Sequence of chain 1.B:
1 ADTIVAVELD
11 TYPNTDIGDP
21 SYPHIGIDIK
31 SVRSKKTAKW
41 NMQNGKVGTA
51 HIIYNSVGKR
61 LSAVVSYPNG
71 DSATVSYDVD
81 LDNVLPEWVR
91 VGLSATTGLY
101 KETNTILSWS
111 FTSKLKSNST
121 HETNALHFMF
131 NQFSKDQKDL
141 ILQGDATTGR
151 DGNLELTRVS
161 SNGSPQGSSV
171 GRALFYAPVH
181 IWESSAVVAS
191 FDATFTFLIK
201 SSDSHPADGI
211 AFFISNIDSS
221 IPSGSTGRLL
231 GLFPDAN

Binding-site contacts:
Ligand atom O1 contacts residue LEU99 of chain 1.B at 3.5 Å.
Ligand atom C1 contacts residue LEU99 of chain 1.B at 3.5 Å (hydrophobic).
Ligand atom C3 contacts residue ASN14 of chain 1.B at 4.0 Å.
Ligand atom C5 contacts residue TYR12 of chain 1.B at 3.8 Å (hydrophobic).
Ligand atom O2 contacts residue TYR12 of chain 1.B at 3.7 Å.
Ligand atom C6 contacts residue ALA207 of chain 1.B at 3.6 Å (hydrophobic).
Ligand atom O5 contacts residue TYR100 of chain 1.B at 3.8 Å.
Ligand atom O5 contacts residue GLY98 of chain 1.B at 3.8 Å.
Ligand atom O6 contacts residue LEU99 of chain 1.B at 3.2 Å (h-bond).
Ligand atom O6 contacts residue GLY98 of chain 1.B at 3.2 Å.
Ligand atom O2 contacts residue GLY98 of chain 1.B at 3.4 Å.
Ligand atom C5 contacts residue LEU99 of chain 1.B at 4.0 Å (hydrophobic).
Ligand atom C6 contacts residue TYR12 of chain 1.B at 3.4 Å (hydrophobic).
Ligand atom C7 contacts residue TYR12 of chain 1.B at 3.3 Å (hydrophobic).
Ligand atom O4 contacts residue ASN14 of chain 1.B at 3.4 Å (h-bond).
Ligand atom C5 contacts residue ASP208 of chain 1.B at 4.0 Å.
Ligand atom O3 contacts residue GLY227 of chain 1.B at 3.4 Å.
Ligand atom O4 contacts residue GLY227 of chain 1.B at 3.7 Å.
Ligand atom O6 contacts residue ASP208 of chain 1.B at 2.9 Å (salt-bridge).
Ligand atom C4 contacts residue GLY98 of chain 1.B at 3.8 Å.
Ligand atom C2 contacts residue TYR12 of chain 1.B at 3.4 Å (hydrophobic).
Ligand atom O4 contacts residue TYR12 of chain 1.B at 3.7 Å.
Ligand atom O6 contacts residue TYR100 of chain 1.B at 2.7 Å (h-bond).
Ligand atom O2 contacts residue LEU99 of chain 1.B at 3.3 Å (h-bond).
Ligand atom C1 contacts residue TYR12 of chain 1.B at 3.8 Å (hydrophobic).
Ligand atom C6 contacts residue ASP208 of chain 1.B at 3.5 Å.
Ligand atom O4 contacts residue ASP208 of chain 1.B at 2.2 Å (salt-bridge).
Ligand atom C4 contacts residue ASP208 of chain 1.B at 3.2 Å.
Ligand atom C6 contacts residue TYR100 of chain 1.B at 3.5 Å (hydrophobic).
Ligand atom C6 contacts residue LEU99 of chain 1.B at 4.0 Å (hydrophobic).
Ligand atom C3 contacts residue LEU99 of chain 1.B at 4.0 Å (hydrophobic).
Ligand atom C3 contacts residue ARG228 of chain 1.B at 3.8 Å.
Ligand atom O4 contacts residue ARG228 of chain 1.B at 3.2 Å (salt-bridge).
Ligand atom O5 contacts residue LEU99 of chain 1.B at 2.8 Å (h-bond).
Ligand atom C4 contacts residue ARG228 of chain 1.B at 3.7 Å.
Ligand atom C4 contacts residue GLY227 of chain 1.B at 3.9 Å.
Ligand atom O3 contacts residue ARG228 of chain 1.B at 2.7 Å (salt-bridge).
Ligand atom C5 contacts residue LEU99 of chain 1.B at 3.8 Å (hydrophobic).
Ligand atom C7 contacts residue TYR100 of chain 1.B at 2.7 Å (hydrophobic).
Ligand atom O6 contacts residue ALA207 of chain 1.B at 3.1 Å.

The small molecule below binds the protein below.
Small molecule (SMILES): CO[C@H]1O[C@H](CO)[C@@H](O)[C@H](O[C@H]2O[C@H](CO)[C@@H](O)[C@H](O)[C@@H]2O)[C@@H]1O